Binding-site contacts:
Ligand atom O5 contacts residue ASN655 of chain 1.C at 2.3 Å (h-bond).
Ligand atom C8 contacts residue ASN655 of chain 1.C at 4.4 Å.
Ligand atom N2 contacts residue ASN655 of chain 1.C at 3.0 Å (h-bond).
Ligand atom C7 contacts residue ASN655 of chain 1.C at 3.3 Å.
Ligand atom C1 contacts residue ASN655 of chain 1.C at 1.4 Å.
Ligand atom O7 contacts residue ASN655 of chain 1.C at 3.1 Å (h-bond).
Ligand atom C4 contacts residue ASN655 of chain 1.C at 4.2 Å.
Ligand atom C5 contacts residue ASN655 of chain 1.C at 3.7 Å.
Ligand atom C3 contacts residue ASN655 of chain 1.C at 3.8 Å.
Ligand atom C2 contacts residue ASN655 of chain 1.C at 2.5 Å.

A protein and the small-molecule ligand that binds it are described below.
Small molecule (SMILES): CC(=O)N[C@@H]1[C@@H](O)[C@H](O)[C@@H](CO)O[C@H]1O

Sequence of chain 1.C:
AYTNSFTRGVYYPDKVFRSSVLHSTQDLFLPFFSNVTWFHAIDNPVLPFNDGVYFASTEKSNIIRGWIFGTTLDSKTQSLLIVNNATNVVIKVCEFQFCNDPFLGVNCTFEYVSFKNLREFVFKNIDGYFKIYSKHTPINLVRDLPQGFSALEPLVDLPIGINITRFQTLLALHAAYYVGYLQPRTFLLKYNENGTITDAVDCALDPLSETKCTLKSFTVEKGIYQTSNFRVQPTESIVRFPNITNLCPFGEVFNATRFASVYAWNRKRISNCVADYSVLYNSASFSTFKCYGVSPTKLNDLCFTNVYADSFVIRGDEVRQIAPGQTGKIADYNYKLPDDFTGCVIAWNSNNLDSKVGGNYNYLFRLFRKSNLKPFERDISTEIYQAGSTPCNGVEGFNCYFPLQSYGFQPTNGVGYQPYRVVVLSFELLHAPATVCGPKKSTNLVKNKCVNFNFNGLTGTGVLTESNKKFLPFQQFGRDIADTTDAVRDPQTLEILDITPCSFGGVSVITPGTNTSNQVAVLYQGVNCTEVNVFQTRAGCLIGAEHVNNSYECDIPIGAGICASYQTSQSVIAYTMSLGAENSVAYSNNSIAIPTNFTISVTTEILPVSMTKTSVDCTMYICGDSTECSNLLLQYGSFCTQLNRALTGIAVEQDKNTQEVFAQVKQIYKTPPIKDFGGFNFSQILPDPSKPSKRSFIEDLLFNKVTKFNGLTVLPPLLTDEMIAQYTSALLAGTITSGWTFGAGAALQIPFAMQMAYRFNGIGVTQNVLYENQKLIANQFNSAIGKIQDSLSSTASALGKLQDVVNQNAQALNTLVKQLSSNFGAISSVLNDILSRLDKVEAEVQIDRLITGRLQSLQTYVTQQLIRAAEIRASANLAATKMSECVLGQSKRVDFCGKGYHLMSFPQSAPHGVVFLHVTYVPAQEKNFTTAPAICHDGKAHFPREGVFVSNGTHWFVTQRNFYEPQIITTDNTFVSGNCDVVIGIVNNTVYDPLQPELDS